Binding-site contacts:
Ligand atom O2 contacts residue ARG67 of chain 1.A at 2.8 Å (salt-bridge).
Ligand atom O3 contacts residue ALA64 of chain 1.A at 3.4 Å.
Ligand atom O3 contacts residue LYS16 of chain 1.A at 2.6 Å (salt-bridge).
Ligand atom O5 contacts residue TRP341 of chain 1.A at 3.1 Å.
Ligand atom C2 contacts residue ARG67 of chain 1.A at 3.2 Å.
Ligand atom C1 contacts residue TRP341 of chain 1.A at 3.8 Å (hydrophobic).
Ligand atom O3 contacts residue GLU112 of chain 1.A at 2.6 Å (salt-bridge).
Ligand atom O6 contacts residue GLU154 of chain 1.A at 2.6 Å (salt-bridge).
Ligand atom C5 contacts residue TRP341 of chain 1.A at 3.9 Å (hydrophobic).
Ligand atom C5 contacts residue TYR156 of chain 1.A at 3.8 Å (hydrophobic).
Ligand atom O4 contacts residue ASP15 of chain 1.A at 2.6 Å (salt-bridge).
Ligand atom O4 contacts residue TRP231 of chain 1.A at 3.4 Å.
Ligand atom O2 contacts residue GLU112 of chain 1.A at 3.4 Å (salt-bridge).
Ligand atom O2 contacts residue TRP63 of chain 1.A at 3.8 Å.
Ligand atom O5 contacts residue TYR156 of chain 1.A at 3.4 Å.
Ligand atom O6 contacts residue PHE157 of chain 1.A at 3.8 Å.
Ligand atom O3 contacts residue MET331 of chain 1.A at 3.7 Å.
Ligand atom C3 contacts residue LYS16 of chain 1.A at 3.8 Å.
Ligand atom O4 contacts residue LYS16 of chain 1.A at 3.5 Å (salt-bridge).
Ligand atom O3 contacts residue TRP63 of chain 1.A at 3.5 Å (h-bond).
Ligand atom O3 contacts residue ASP66 of chain 1.A at 2.8 Å (salt-bridge).
Ligand atom C3 contacts residue TRP341 of chain 1.A at 3.6 Å (hydrophobic).
Ligand atom C2 contacts residue TRP63 of chain 1.A at 3.7 Å (hydrophobic).
Ligand atom O6 contacts residue PRO155 of chain 1.A at 3.1 Å.
Ligand atom O2 contacts residue TRP341 of chain 1.A at 3.2 Å.
Ligand atom O2 contacts residue ALA64 of chain 1.A at 3.1 Å.
Ligand atom C1 contacts residue ARG67 of chain 1.A at 3.1 Å.
Ligand atom C3 contacts residue ASP66 of chain 1.A at 3.3 Å.
Ligand atom O4 contacts residue TYR156 of chain 1.A at 3.3 Å.
Ligand atom O6 contacts residue TYR156 of chain 1.A at 3.3 Å (h-bond).
Ligand atom C6 contacts residue PHE157 of chain 1.A at 3.8 Å (hydrophobic).
Ligand atom C3 contacts residue GLU112 of chain 1.A at 3.4 Å.
Ligand atom C2 contacts residue TRP341 of chain 1.A at 3.9 Å (hydrophobic).
Ligand atom O1 contacts residue TRP341 of chain 1.A at 3.2 Å.
Ligand atom C2 contacts residue ASP66 of chain 1.A at 3.5 Å.
Ligand atom C6 contacts residue TYR156 of chain 1.A at 3.5 Å (hydrophobic).
Ligand atom O2 contacts residue ASP66 of chain 1.A at 2.6 Å (salt-bridge).
Ligand atom O1 contacts residue ARG67 of chain 1.A at 2.4 Å (salt-bridge).
Ligand atom C6 contacts residue GLU154 of chain 1.A at 3.0 Å.
Ligand atom C4 contacts residue ASP15 of chain 1.A at 3.7 Å.

A small-molecule ligand and the protein it binds are described below.
Small molecule (SMILES): OC[C@H]1O[C@H](O[C@H]2[C@H](O)[C@@H](O)[C@@H](O)O[C@@H]2CO)[C@H](O)[C@@H](O)[C@@H]1O

Sequence of chain 1.A:
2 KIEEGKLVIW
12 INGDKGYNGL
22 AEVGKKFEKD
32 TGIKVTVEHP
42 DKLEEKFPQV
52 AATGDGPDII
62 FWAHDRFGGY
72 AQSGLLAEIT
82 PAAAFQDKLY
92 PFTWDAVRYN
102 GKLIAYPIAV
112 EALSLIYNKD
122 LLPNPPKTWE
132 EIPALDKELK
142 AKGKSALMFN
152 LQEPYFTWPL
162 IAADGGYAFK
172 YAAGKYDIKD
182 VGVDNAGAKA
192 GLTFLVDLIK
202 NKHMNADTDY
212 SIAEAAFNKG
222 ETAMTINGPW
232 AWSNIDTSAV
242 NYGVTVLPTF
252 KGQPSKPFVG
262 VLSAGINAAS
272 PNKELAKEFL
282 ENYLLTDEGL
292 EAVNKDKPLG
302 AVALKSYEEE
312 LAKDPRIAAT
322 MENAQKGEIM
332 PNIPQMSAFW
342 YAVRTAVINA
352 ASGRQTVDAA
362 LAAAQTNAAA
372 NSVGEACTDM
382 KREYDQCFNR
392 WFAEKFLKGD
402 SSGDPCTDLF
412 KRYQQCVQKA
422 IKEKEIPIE